This protein binds this small molecule.
Small molecule (SMILES): CC(C)C[C@H](NC(=O)[C@@H]1CCCN1C(=O)[C@H](C)N)C(=O)N[C@@H](CC(C)C)[C@@H](O)[C@H](C)CO

Binding-site contacts:
Ligand atom O contacts residue THR21 of chain 1.BA at 3.9 Å.
Ligand atom O contacts residue GLY47 of chain 1.BA at 3.2 Å (h-bond).
Ligand atom CG contacts residue THR1 of chain 1.BA at 3.6 Å.
Ligand atom CA contacts residue GLY47 of chain 1.BA at 3.5 Å.
Ligand atom N contacts residue THR21 of chain 1.BA at 2.7 Å (h-bond).
Ligand atom C3 contacts residue ARG19 of chain 1.BA at 3.0 Å.
Ligand atom O contacts residue THR1 of chain 1.BA at 2.3 Å (h-bond).
Ligand atom CB contacts residue THR21 of chain 1.BA at 3.8 Å.
Ligand atom C contacts residue GLY47 of chain 1.BA at 3.6 Å.
Ligand atom C contacts residue THR1 of chain 1.BA at 1.4 Å.
Ligand atom O contacts residue THR20 of chain 1.BA at 3.2 Å.
Ligand atom CD1 contacts residue THR52 of chain 1.BA at 3.9 Å.
Ligand atom CD1 contacts residue ARG45 of chain 1.BA at 3.5 Å.
Ligand atom CG contacts residue THR22 of chain 1.BA at 3.8 Å.
Ligand atom CB contacts residue THR1 of chain 1.BA at 2.7 Å.
Ligand atom C2 contacts residue SER168 of chain 1.BA at 3.7 Å.
Ligand atom N contacts residue THR22 of chain 1.BA at 3.7 Å.
Ligand atom CA contacts residue THR1 of chain 1.BA at 2.4 Å.
Ligand atom CG contacts residue HIS114 of chain 1.V at 3.6 Å.
Ligand atom CA contacts residue GLY47 of chain 1.BA at 3.7 Å.
Ligand atom O contacts residue THR21 of chain 1.BA at 2.8 Å (h-bond).
Ligand atom CA contacts residue THR21 of chain 1.BA at 3.3 Å.
Ligand atom CG contacts residue SER118 of chain 1.V at 3.7 Å.
Ligand atom C2 contacts residue THR1 of chain 1.BA at 1.5 Å.
Ligand atom C contacts residue THR21 of chain 1.BA at 3.5 Å.
Ligand atom CA contacts residue THR21 of chain 1.BA at 3.7 Å.
Ligand atom CD2 contacts residue GLY47 of chain 1.BA at 3.6 Å.
Ligand atom O contacts residue THR1 of chain 1.BA at 3.2 Å (h-bond).
Ligand atom N contacts residue GLY47 of chain 1.BA at 2.9 Å (h-bond).
Ligand atom C3 contacts residue SER168 of chain 1.BA at 3.0 Å.
Ligand atom C3 contacts residue THR1 of chain 1.BA at 2.5 Å.
Ligand atom N contacts residue THR1 of chain 1.BA at 3.7 Å.
Ligand atom C contacts residue LYS33 of chain 1.BA at 3.9 Å.
Ligand atom CB contacts residue GLY47 of chain 1.BA at 3.4 Å.
Ligand atom CB contacts residue HIS116 of chain 1.V at 3.5 Å.
Ligand atom O contacts residue ALA49 of chain 1.BA at 3.3 Å (h-bond).
Ligand atom C3 contacts residue LYS33 of chain 1.BA at 3.7 Å.
Ligand atom CD2 contacts residue THR20 of chain 1.BA at 3.4 Å.
Ligand atom CA contacts residue THR22 of chain 1.BA at 3.7 Å.
Ligand atom C1 contacts residue THR1 of chain 1.BA at 2.5 Å.

Sequence of chain 1.BA:
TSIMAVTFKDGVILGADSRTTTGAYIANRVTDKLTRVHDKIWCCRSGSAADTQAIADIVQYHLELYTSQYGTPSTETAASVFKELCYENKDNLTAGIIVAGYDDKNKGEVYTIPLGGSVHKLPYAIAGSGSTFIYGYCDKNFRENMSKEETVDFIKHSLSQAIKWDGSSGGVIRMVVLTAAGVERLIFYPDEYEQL

Sequence of chain 1.V:
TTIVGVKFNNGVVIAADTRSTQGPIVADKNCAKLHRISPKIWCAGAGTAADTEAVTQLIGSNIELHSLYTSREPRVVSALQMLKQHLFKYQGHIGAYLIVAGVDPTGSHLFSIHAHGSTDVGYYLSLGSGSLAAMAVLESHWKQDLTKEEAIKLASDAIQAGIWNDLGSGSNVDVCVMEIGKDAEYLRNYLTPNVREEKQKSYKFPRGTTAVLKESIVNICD